Binding-site contacts:
Ligand atom C8 contacts residue ASN352 of chain 1.E at 3.9 Å.
Ligand atom C3 contacts residue ASN322 of chain 1.E at 3.9 Å.
Ligand atom C5 contacts residue ASN322 of chain 1.E at 3.7 Å.
Ligand atom C1 contacts residue ASN322 of chain 1.E at 1.6 Å.
Ligand atom C7 contacts residue ASN322 of chain 1.E at 4.2 Å.
Ligand atom O7 contacts residue ASN322 of chain 1.E at 4.5 Å.
Ligand atom O5 contacts residue ARG427 of chain 1.E at 3.5 Å (salt-bridge).
Ligand atom O5 contacts residue ASN322 of chain 1.E at 2.4 Å (h-bond).
Ligand atom C6 contacts residue ARG427 of chain 1.E at 4.2 Å.
Ligand atom C2 contacts residue ASN322 of chain 1.E at 2.6 Å.
Ligand atom C5 contacts residue ARG427 of chain 1.E at 4.3 Å.
Ligand atom C4 contacts residue ASN322 of chain 1.E at 4.3 Å.
Ligand atom C1 contacts residue ARG427 of chain 1.E at 4.2 Å.
Ligand atom C2 contacts residue LYS320 of chain 1.E at 4.1 Å.
Ligand atom N2 contacts residue ASN322 of chain 1.E at 3.0 Å (h-bond).
Ligand atom N2 contacts residue LYS320 of chain 1.E at 4.2 Å.

Sequence of chain 1.E:
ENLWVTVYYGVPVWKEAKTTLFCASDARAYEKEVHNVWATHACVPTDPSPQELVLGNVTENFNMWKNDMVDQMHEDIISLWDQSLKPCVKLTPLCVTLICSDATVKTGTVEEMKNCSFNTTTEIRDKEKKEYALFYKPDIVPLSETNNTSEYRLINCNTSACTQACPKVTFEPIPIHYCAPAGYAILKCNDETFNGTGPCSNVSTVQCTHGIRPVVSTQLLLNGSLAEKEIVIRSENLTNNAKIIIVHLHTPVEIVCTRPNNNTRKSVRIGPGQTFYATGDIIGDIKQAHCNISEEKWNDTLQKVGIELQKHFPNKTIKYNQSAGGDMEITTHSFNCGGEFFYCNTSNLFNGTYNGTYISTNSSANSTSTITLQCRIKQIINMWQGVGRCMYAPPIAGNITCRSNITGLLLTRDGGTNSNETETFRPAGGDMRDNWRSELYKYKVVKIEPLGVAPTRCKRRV

The protein below binds the small molecule below.
Small molecule (SMILES): CC(=O)N[C@H]1[C@H](O[C@H]2[C@H](O)[C@@H](NC(C)=O)CO[C@@H]2CO)O[C@H](CO)[C@@H](O)[C@@H]1O